Binding-site contacts:
Ligand atom C08 contacts residue VAL206 of chain 1.A at 3.7 Å (hydrophobic).
Ligand atom C09 contacts residue VAL206 of chain 1.A at 3.7 Å (hydrophobic).
Ligand atom C10 contacts residue GLN187 of chain 1.A at 3.8 Å.
Ligand atom C04 contacts residue GLN187 of chain 1.A at 3.9 Å.
Ligand atom C08 contacts residue MET186 of chain 1.A at 3.6 Å (hydrophobic).
Ligand atom N01 contacts residue GLN187 of chain 1.A at 3.9 Å.
Ligand atom N01 contacts residue ARG185 of chain 1.A at 3.4 Å.
Ligand atom C06 contacts residue ARG185 of chain 1.A at 3.7 Å.
Ligand atom C09 contacts residue GLN209 of chain 1.A at 3.5 Å.
Ligand atom C08 contacts residue GLN187 of chain 1.A at 3.5 Å.
Ligand atom C10 contacts residue ARG185 of chain 1.A at 4.0 Å.
Ligand atom C08 contacts residue ILE208 of chain 1.A at 4.3 Å (hydrophobic).
Ligand atom C05 contacts residue GLN209 of chain 1.A at 3.8 Å.
Ligand atom C10 contacts residue VAL206 of chain 1.A at 3.8 Å (hydrophobic).
Ligand atom N contacts residue GLN209 of chain 1.A at 3.7 Å.
Ligand atom C11 contacts residue GLU182 of chain 1.A at 3.9 Å.
Ligand atom C04 contacts residue VAL206 of chain 1.A at 3.5 Å (hydrophobic).
Ligand atom C03 contacts residue ARG185 of chain 1.A at 4.0 Å.
Ligand atom C contacts residue GLU182 of chain 1.A at 3.6 Å.
Ligand atom C07 contacts residue HIS169 of chain 1.A at 4.3 Å.
Ligand atom C07 contacts residue GLN209 of chain 1.A at 3.5 Å.
Ligand atom C09 contacts residue GLY207 of chain 1.A at 3.6 Å.
Ligand atom C01 contacts residue ARG185 of chain 1.A at 4.1 Å.
Ligand atom C08 contacts residue ARG185 of chain 1.A at 3.8 Å.
Ligand atom C11 contacts residue ARG185 of chain 1.A at 4.1 Å.
Ligand atom C10 contacts residue ILE208 of chain 1.A at 3.2 Å (hydrophobic).
Ligand atom C10 contacts residue GLY207 of chain 1.A at 3.5 Å.
Ligand atom C05 contacts residue HIS169 of chain 1.A at 3.8 Å.
Ligand atom N contacts residue ARG185 of chain 1.A at 3.9 Å.
Ligand atom C contacts residue ARG185 of chain 1.A at 3.5 Å.
Ligand atom C05 contacts residue GLU182 of chain 1.A at 4.3 Å.
Ligand atom C01 contacts residue VAL206 of chain 1.A at 4.1 Å (hydrophobic).
Ligand atom C10 contacts residue MET186 of chain 1.A at 3.4 Å (hydrophobic).
Ligand atom C10 contacts residue GLN209 of chain 1.A at 4.2 Å.
Ligand atom C07 contacts residue VAL206 of chain 1.A at 3.5 Å (hydrophobic).
Ligand atom C09 contacts residue ILE208 of chain 1.A at 3.6 Å (hydrophobic).
Ligand atom C04 contacts residue ARG185 of chain 1.A at 3.5 Å.
Ligand atom N01 contacts residue VAL206 of chain 1.A at 4.2 Å.
Ligand atom C03 contacts residue VAL206 of chain 1.A at 3.5 Å (hydrophobic).
Ligand atom N contacts residue GLU182 of chain 1.A at 3.2 Å (salt-bridge).

Sequence of chain 1.A:
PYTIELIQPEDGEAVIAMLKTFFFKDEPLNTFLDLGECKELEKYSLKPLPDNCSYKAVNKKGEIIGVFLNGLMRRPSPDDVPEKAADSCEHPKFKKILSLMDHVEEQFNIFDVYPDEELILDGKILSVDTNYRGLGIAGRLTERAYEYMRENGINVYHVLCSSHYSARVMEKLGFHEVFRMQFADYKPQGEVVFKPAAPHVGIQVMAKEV

The small molecule below binds the protein below.
Small molecule (SMILES): CC(=O)NCCc1c[nH]c2ccccc12